Binding-site contacts:
Ligand atom N contacts residue SER140 of chain 1.B at 4.1 Å.
Ligand atom C contacts residue ARG94 of chain 1.B at 3.5 Å.
Ligand atom OE2 contacts residue LEU136 of chain 1.B at 4.2 Å.
Ligand atom C contacts residue TYR59 of chain 1.B at 3.7 Å (hydrophobic).
Ligand atom CB contacts residue TYR59 of chain 1.B at 3.5 Å (hydrophobic).
Ligand atom OXT contacts residue ARG94 of chain 1.B at 2.8 Å (salt-bridge).
Ligand atom N contacts residue TYR59 of chain 1.B at 4.0 Å.
Ligand atom OE2 contacts residue GLY139 of chain 1.B at 3.7 Å.
Ligand atom CD contacts residue GLU191 of chain 1.B at 4.0 Å.
Ligand atom CB contacts residue GLU191 of chain 1.B at 4.1 Å.
Ligand atom OXT contacts residue TYR59 of chain 1.B at 3.6 Å.
Ligand atom CA contacts residue SER140 of chain 1.B at 3.3 Å.
Ligand atom CA contacts residue PRO87 of chain 1.B at 4.0 Å (hydrophobic).
Ligand atom CG contacts residue GLU191 of chain 1.B at 3.7 Å.
Ligand atom C contacts residue THR89 of chain 1.B at 3.7 Å.
Ligand atom N contacts residue THR89 of chain 1.B at 2.9 Å (h-bond).
Ligand atom CD contacts residue LEU136 of chain 1.B at 4.1 Å (hydrophobic).
Ligand atom N contacts residue PRO87 of chain 1.B at 2.8 Å (h-bond).
Ligand atom CA contacts residue TYR59 of chain 1.B at 4.0 Å (hydrophobic).
Ligand atom CA contacts residue THR89 of chain 1.B at 3.5 Å.
Ligand atom CA contacts residue GLU191 of chain 1.B at 3.4 Å.
Ligand atom C contacts residue SER140 of chain 1.B at 3.4 Å.
Ligand atom N contacts residue GLU191 of chain 1.B at 2.8 Å (salt-bridge).
Ligand atom OXT contacts residue SER140 of chain 1.B at 4.0 Å.
Ligand atom OE1 contacts residue THR141 of chain 1.B at 2.6 Å (h-bond).
Ligand atom N contacts residue TYR218 of chain 1.B at 3.7 Å.
Ligand atom O contacts residue ARG94 of chain 1.B at 2.8 Å (salt-bridge).
Ligand atom OXT contacts residue LEU88 of chain 1.B at 3.6 Å.
Ligand atom CB contacts residue LEU136 of chain 1.B at 4.0 Å (hydrophobic).
Ligand atom O contacts residue GLY139 of chain 1.B at 3.3 Å.
Ligand atom O contacts residue TYR59 of chain 1.B at 3.4 Å.
Ligand atom O contacts residue SER140 of chain 1.B at 2.9 Å (h-bond).
Ligand atom CD contacts residue THR141 of chain 1.B at 3.3 Å.
Ligand atom OE1 contacts residue GLU191 of chain 1.B at 3.8 Å.
Ligand atom OXT contacts residue THR89 of chain 1.B at 2.9 Å (h-bond).
Ligand atom OE2 contacts residue SER140 of chain 1.B at 3.3 Å (h-bond).
Ligand atom OXT contacts residue PRO87 of chain 1.B at 3.7 Å.
Ligand atom CG contacts residue LEU136 of chain 1.B at 3.7 Å (hydrophobic).
Ligand atom CG contacts residue TYR59 of chain 1.B at 4.2 Å (hydrophobic).
Ligand atom OE2 contacts residue THR141 of chain 1.B at 3.1 Å (h-bond).

Sequence of chain 1.B:
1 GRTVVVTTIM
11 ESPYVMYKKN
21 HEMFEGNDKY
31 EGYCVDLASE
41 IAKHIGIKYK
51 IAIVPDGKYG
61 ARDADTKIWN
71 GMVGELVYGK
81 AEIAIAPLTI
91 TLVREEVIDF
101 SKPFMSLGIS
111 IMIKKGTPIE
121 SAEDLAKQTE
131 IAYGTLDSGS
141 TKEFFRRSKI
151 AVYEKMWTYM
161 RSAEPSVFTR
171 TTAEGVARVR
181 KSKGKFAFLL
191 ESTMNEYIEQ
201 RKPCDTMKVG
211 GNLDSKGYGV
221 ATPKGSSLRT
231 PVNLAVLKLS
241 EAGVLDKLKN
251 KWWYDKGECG

The protein below binds the small molecule below.
Small molecule (SMILES): N[C@@H](CCC(=O)O)C(=O)O